Binding-site contacts:
Ligand atom C3 contacts residue ASN59 of chain 1.A at 3.8 Å.
Ligand atom O7 contacts residue ASN59 of chain 1.A at 3.6 Å.
Ligand atom C4 contacts residue ASN59 of chain 1.A at 4.2 Å.
Ligand atom C6 contacts residue GLY15 of chain 1.A at 3.8 Å.
Ligand atom N2 contacts residue GLU45 of chain 1.A at 4.0 Å.
Ligand atom C6 contacts residue LEU14 of chain 1.A at 3.6 Å (hydrophobic).
Ligand atom C5 contacts residue MET56 of chain 1.A at 4.2 Å (hydrophobic).
Ligand atom C5 contacts residue ASN59 of chain 1.A at 3.6 Å.
Ligand atom O5 contacts residue GLU45 of chain 1.A at 3.6 Å.
Ligand atom C6 contacts residue MET56 of chain 1.A at 4.2 Å (hydrophobic).
Ligand atom C3 contacts residue GLU45 of chain 1.A at 4.4 Å.
Ligand atom C8 contacts residue ASN59 of chain 1.A at 3.1 Å.
Ligand atom O6 contacts residue GLY15 of chain 1.A at 4.3 Å.
Ligand atom O6 contacts residue MET56 of chain 1.A at 3.2 Å.
Ligand atom C2 contacts residue ASN59 of chain 1.A at 2.4 Å.
Ligand atom O6 contacts residue LEU14 of chain 1.A at 3.3 Å.
Ligand atom C4 contacts residue GLU45 of chain 1.A at 4.5 Å.
Ligand atom C6 contacts residue ARG13 of chain 1.A at 3.5 Å.
Ligand atom N2 contacts residue ASN59 of chain 1.A at 2.9 Å (h-bond).
Ligand atom C1 contacts residue GLU45 of chain 1.A at 3.5 Å.
Ligand atom O5 contacts residue ASN59 of chain 1.A at 2.3 Å (h-bond).
Ligand atom C7 contacts residue ASN59 of chain 1.A at 3.5 Å.
Ligand atom O5 contacts residue MET56 of chain 1.A at 4.2 Å.
Ligand atom O6 contacts residue ARG13 of chain 1.A at 2.5 Å (salt-bridge).
Ligand atom C1 contacts residue ASN59 of chain 1.A at 1.4 Å.
Ligand atom C2 contacts residue GLU45 of chain 1.A at 3.4 Å.

The small molecule below binds the protein below.
Small molecule (SMILES): CC(=O)N[C@@H]1[C@@H](O)[C@H](O)[C@@H](CO)O[C@H]1O

Sequence of chain 1.A:
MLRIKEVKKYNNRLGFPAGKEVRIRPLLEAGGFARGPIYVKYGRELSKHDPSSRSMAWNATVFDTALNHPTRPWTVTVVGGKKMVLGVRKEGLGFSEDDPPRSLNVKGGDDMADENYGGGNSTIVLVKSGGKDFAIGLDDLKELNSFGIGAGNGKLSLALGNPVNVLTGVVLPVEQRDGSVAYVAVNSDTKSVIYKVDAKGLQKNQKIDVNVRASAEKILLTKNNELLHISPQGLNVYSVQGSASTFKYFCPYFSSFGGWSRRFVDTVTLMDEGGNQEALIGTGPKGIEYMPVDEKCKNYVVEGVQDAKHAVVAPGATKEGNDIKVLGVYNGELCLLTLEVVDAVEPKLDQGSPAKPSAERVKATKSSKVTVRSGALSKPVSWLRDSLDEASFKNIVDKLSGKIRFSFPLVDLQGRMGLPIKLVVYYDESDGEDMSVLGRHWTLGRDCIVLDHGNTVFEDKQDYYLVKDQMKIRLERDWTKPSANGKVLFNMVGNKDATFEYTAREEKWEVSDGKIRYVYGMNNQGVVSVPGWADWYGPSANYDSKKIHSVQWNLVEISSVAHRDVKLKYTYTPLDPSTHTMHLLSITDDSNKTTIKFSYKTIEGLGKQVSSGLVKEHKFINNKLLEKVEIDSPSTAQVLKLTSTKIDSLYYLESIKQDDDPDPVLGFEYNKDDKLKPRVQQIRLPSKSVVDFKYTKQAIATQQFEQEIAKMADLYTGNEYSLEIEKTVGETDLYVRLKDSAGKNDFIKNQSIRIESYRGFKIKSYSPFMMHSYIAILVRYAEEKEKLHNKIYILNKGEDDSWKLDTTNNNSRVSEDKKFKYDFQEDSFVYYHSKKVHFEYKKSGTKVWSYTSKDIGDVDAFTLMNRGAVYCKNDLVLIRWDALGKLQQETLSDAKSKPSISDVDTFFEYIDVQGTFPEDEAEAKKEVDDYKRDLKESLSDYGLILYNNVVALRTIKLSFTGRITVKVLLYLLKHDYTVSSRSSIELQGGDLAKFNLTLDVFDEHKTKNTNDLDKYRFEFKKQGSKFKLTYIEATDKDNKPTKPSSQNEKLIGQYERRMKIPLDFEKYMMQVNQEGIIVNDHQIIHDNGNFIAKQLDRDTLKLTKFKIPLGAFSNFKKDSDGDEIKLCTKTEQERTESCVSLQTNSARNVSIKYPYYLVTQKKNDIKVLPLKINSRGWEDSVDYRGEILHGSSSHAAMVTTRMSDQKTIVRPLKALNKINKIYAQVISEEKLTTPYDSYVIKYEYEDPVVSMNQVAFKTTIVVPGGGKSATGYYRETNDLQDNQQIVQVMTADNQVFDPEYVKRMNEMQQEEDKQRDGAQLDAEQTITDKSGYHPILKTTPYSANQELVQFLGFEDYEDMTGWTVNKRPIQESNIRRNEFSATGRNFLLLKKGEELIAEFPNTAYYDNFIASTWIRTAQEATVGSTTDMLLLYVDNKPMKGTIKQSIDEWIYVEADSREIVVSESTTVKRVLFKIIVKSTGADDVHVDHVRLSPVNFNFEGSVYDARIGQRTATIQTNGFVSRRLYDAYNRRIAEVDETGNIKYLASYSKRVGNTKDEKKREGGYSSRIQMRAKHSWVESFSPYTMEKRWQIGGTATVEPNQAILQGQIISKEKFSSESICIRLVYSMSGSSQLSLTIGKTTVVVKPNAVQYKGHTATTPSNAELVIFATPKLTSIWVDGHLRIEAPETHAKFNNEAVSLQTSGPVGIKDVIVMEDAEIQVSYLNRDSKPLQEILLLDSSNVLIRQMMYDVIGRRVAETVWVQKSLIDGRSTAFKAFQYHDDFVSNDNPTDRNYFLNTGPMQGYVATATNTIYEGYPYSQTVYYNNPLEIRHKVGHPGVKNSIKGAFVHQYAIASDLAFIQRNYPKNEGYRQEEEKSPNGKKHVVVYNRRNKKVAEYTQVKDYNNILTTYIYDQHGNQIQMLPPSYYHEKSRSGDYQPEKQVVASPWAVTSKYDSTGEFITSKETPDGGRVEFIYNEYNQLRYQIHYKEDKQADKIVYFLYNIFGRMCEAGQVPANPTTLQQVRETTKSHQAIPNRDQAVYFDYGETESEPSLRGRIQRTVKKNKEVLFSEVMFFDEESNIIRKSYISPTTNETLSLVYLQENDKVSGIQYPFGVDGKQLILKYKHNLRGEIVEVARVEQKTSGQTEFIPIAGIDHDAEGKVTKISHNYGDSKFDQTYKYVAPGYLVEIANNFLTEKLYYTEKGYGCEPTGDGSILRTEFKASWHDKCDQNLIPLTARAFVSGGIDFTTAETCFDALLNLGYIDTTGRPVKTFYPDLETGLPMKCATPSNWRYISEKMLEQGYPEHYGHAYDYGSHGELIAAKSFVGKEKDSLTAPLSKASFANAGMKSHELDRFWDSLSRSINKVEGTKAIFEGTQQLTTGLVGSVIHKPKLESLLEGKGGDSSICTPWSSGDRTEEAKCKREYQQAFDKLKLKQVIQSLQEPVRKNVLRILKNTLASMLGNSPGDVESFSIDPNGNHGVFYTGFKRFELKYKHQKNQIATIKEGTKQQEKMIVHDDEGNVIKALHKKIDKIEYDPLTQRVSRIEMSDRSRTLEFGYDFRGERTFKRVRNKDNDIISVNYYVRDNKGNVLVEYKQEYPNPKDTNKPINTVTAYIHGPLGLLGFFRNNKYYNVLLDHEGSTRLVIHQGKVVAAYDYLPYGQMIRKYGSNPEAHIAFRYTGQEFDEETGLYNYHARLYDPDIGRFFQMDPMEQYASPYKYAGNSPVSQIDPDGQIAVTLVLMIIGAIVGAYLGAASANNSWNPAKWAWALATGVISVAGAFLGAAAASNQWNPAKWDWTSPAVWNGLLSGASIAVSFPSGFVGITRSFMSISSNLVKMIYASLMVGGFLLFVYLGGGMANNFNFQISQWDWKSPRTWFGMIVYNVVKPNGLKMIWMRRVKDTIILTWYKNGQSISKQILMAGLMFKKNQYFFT